This protein binds this small molecule.
Small molecule (SMILES): CC(=O)N[C@@H]1[C@@H](O)[C@H](O)[C@@H](CO)O[C@H]1O

Binding-site contacts:
Ligand atom O7 contacts residue ASN158 of chain 1.B at 3.6 Å (h-bond).
Ligand atom C4 contacts residue ASN158 of chain 1.B at 4.3 Å.
Ligand atom C5 contacts residue ASN158 of chain 1.B at 3.7 Å.
Ligand atom C2 contacts residue ASN158 of chain 1.B at 2.6 Å.
Ligand atom N2 contacts residue ASN158 of chain 1.B at 3.1 Å (h-bond).
Ligand atom C8 contacts residue ASN158 of chain 1.B at 4.2 Å.
Ligand atom C3 contacts residue ASN158 of chain 1.B at 3.8 Å.
Ligand atom C1 contacts residue ASN158 of chain 1.B at 1.4 Å.
Ligand atom C7 contacts residue ASN158 of chain 1.B at 3.6 Å.
Ligand atom O5 contacts residue ASN158 of chain 1.B at 2.4 Å (h-bond).

Sequence of chain 1.B:
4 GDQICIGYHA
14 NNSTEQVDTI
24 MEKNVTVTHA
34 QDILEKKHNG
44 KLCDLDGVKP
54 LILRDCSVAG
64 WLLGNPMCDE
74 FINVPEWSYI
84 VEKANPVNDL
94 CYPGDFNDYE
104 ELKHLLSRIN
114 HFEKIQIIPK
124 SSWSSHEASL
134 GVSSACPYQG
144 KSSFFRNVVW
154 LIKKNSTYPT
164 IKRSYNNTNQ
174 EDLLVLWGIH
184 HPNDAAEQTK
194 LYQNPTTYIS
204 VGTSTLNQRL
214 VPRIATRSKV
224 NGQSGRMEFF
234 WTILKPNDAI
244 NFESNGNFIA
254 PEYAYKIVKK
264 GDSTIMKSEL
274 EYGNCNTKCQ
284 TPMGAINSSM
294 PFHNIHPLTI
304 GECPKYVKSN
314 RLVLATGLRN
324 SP